The small molecule below binds the protein below.
Small molecule (SMILES): O=C(O)[C@H](O)c1ccccc1

Sequence of chain 1.N:
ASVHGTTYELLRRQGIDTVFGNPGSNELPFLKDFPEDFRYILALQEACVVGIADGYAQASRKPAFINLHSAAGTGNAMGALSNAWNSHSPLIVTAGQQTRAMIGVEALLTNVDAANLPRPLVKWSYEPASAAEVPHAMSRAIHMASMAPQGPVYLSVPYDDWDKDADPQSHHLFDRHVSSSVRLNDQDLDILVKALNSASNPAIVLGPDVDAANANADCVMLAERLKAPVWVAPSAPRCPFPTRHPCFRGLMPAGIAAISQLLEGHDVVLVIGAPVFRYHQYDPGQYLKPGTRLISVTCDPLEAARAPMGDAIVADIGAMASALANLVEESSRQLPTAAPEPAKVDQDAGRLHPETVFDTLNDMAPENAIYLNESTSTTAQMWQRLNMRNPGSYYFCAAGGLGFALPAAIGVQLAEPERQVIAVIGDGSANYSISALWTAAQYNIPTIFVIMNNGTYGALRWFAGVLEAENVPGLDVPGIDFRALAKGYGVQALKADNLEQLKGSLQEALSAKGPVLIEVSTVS

Sequence of chain 1.M:
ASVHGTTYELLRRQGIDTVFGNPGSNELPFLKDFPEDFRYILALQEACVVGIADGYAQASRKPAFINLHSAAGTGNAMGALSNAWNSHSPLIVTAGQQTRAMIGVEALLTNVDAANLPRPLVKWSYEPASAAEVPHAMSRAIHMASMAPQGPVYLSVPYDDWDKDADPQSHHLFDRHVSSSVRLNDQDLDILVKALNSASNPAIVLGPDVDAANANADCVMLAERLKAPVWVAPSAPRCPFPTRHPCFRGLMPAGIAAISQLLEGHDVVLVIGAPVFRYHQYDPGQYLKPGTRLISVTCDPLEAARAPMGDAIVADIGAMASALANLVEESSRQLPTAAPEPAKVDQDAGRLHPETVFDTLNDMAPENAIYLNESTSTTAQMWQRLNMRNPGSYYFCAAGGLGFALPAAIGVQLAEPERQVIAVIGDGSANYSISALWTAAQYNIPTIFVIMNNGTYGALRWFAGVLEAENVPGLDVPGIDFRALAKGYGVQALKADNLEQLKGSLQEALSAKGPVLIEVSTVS

Binding-site contacts:
Ligand atom O12 contacts residue GLY25 of chain 1.M at 3.8 Å.
Ligand atom C7 contacts residue HIS281 of chain 1.N at 3.9 Å.
Ligand atom O11 contacts residue LEU110 of chain 1.M at 3.3 Å.
Ligand atom C2 contacts residue HIS281 of chain 1.N at 4.3 Å.
Ligand atom C7 contacts residue LEU110 of chain 1.M at 3.4 Å (hydrophobic).
Ligand atom C10 contacts residue SER26 of chain 1.M at 3.2 Å.
Ligand atom O8 contacts residue TPP1 of chain 1.LB at 2.8 Å (h-bond).
Ligand atom O12 contacts residue HIS70 of chain 1.M at 3.7 Å.
Ligand atom C3 contacts residue THR377 of chain 1.N at 3.9 Å.
Ligand atom O12 contacts residue TPP1 of chain 1.LB at 3.2 Å.
Ligand atom C7 contacts residue HIS70 of chain 1.M at 3.7 Å.
Ligand atom C6 contacts residue TPP1 of chain 1.LB at 3.9 Å.
Ligand atom C10 contacts residue HIS70 of chain 1.M at 3.9 Å.
Ligand atom O11 contacts residue SER26 of chain 1.M at 2.6 Å (h-bond).
Ligand atom C3 contacts residue PHE397 of chain 1.N at 3.8 Å (hydrophobic).
Ligand atom C6 contacts residue HIS281 of chain 1.N at 3.4 Å.
Ligand atom C7 contacts residue TPP1 of chain 1.LB at 3.7 Å.
Ligand atom C10 contacts residue TPP1 of chain 1.LB at 3.8 Å.
Ligand atom O12 contacts residue SER26 of chain 1.M at 2.9 Å (h-bond).
Ligand atom C6 contacts residue PHE464 of chain 1.N at 4.2 Å (hydrophobic).
Ligand atom O11 contacts residue HIS281 of chain 1.N at 3.2 Å.
Ligand atom C4 contacts residue THR377 of chain 1.N at 3.5 Å.
Ligand atom O12 contacts residue LEU110 of chain 1.M at 4.3 Å.
Ligand atom O8 contacts residue GLY401 of chain 1.N at 4.0 Å.
Ligand atom C5 contacts residue HIS281 of chain 1.N at 4.0 Å.
Ligand atom C5 contacts residue TPP1 of chain 1.LB at 4.2 Å.
Ligand atom C1 contacts residue HIS281 of chain 1.N at 3.6 Å.
Ligand atom C10 contacts residue LEU110 of chain 1.M at 3.5 Å (hydrophobic).
Ligand atom C10 contacts residue HIS281 of chain 1.N at 4.1 Å.
Ligand atom C2 contacts residue GLY401 of chain 1.N at 3.6 Å.
Ligand atom O8 contacts residue HIS70 of chain 1.M at 2.7 Å (h-bond).
Ligand atom O8 contacts residue LEU110 of chain 1.M at 3.4 Å.
Ligand atom O11 contacts residue PHE464 of chain 1.N at 3.6 Å.
Ligand atom C5 contacts residue THR377 of chain 1.N at 3.9 Å.
Ligand atom C5 contacts residue ALA460 of chain 1.N at 4.3 Å (hydrophobic).
Ligand atom C2 contacts residue TPP1 of chain 1.LB at 4.0 Å.
Ligand atom O12 contacts residue LEU461 of chain 1.N at 3.5 Å.
Ligand atom C4 contacts residue PHE397 of chain 1.N at 4.0 Å (hydrophobic).
Ligand atom C1 contacts residue TPP1 of chain 1.LB at 3.7 Å.
Ligand atom C3 contacts residue GLY401 of chain 1.N at 4.2 Å.